Sequence of chain 1.B:
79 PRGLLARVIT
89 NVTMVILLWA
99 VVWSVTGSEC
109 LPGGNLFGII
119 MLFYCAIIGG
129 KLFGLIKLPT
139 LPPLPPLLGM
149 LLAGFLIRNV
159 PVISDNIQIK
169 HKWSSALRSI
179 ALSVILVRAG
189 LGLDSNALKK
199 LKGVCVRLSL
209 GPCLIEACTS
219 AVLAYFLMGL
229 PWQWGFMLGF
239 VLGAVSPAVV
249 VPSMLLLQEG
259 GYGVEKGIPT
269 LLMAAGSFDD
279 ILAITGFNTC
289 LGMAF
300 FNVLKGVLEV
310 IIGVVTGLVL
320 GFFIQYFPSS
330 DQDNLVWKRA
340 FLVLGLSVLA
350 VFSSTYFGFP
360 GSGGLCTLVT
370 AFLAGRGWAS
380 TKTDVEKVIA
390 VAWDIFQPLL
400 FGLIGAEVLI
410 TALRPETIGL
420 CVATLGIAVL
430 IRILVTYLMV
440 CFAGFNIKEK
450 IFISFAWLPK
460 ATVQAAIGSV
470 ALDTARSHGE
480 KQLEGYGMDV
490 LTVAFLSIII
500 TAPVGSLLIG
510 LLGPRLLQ

Binding-site contacts:
Ligand atom CAV contacts residue MET291 of chain 1.B at 3.5 Å (hydrophobic).
Ligand atom CAL contacts residue GLN231 of chain 1.B at 4.4 Å.
Ligand atom CAU contacts residue PHE238 of chain 1.B at 4.3 Å (hydrophobic).
Ligand atom CAJ contacts residue VAL302 of chain 1.B at 4.4 Å (hydrophobic).
Ligand atom CAA contacts residue THR283 of chain 1.B at 3.7 Å.
Ligand atom CAC contacts residue GLY284 of chain 1.B at 3.8 Å.
Ligand atom CAN contacts residue VAL302 of chain 1.B at 4.1 Å (hydrophobic).
Ligand atom CAM contacts residue GLN231 of chain 1.B at 3.3 Å.
Ligand atom CAI contacts residue MET291 of chain 1.B at 4.2 Å (hydrophobic).
Ligand atom CAA contacts residue VAL302 of chain 1.B at 4.4 Å (hydrophobic).
Ligand atom CAR contacts residue PHE234 of chain 1.B at 3.6 Å (hydrophobic).
Ligand atom CBC contacts residue GLN231 of chain 1.B at 3.5 Å.
Ligand atom CAA contacts residue VAL306 of chain 1.B at 4.3 Å (hydrophobic).
Ligand atom CBA contacts residue THR283 of chain 1.B at 3.9 Å.
Ligand atom OAW contacts residue GLN231 of chain 1.B at 2.4 Å (h-bond).
Ligand atom CAA contacts residue GLY305 of chain 1.B at 4.2 Å.
Ligand atom CAC contacts residue PHE238 of chain 1.B at 4.0 Å (hydrophobic).
Ligand atom CAB contacts residue LEU280 of chain 1.B at 3.5 Å (hydrophobic).
Ligand atom CAV contacts residue GLN231 of chain 1.B at 4.4 Å.
Ligand atom CAY contacts residue GLN231 of chain 1.B at 3.1 Å.
Ligand atom OAW contacts residue MET291 of chain 1.B at 3.8 Å.
Ligand atom OAG contacts residue TRP230 of chain 1.B at 3.6 Å.
Ligand atom CAP contacts residue VAL302 of chain 1.B at 4.2 Å (hydrophobic).
Ligand atom CAT contacts residue PHE234 of chain 1.B at 3.9 Å (hydrophobic).
Ligand atom CAZ contacts residue MET291 of chain 1.B at 4.0 Å (hydrophobic).
Ligand atom CAO contacts residue VAL302 of chain 1.B at 4.4 Å (hydrophobic).
Ligand atom CBC contacts residue MET291 of chain 1.B at 3.4 Å (hydrophobic).
Ligand atom OAG contacts residue GLN231 of chain 1.B at 4.1 Å.

The small molecule below binds the protein below.
Small molecule (SMILES): CC(C)CCC[C@@H](C)[C@H]1CC[C@H]2[C@@H]3CC=C4C[C@@H](OC(=O)CCC(=O)O)CC[C@]4(C)[C@H]3CC[C@]12C